Binding-site contacts:
Ligand atom C2 contacts residue ASN174 of chain 1.A at 2.5 Å.
Ligand atom C5 contacts residue TYR173 of chain 1.A at 4.5 Å (hydrophobic).
Ligand atom O6 contacts residue TYR463 of chain 1.A at 4.2 Å.
Ligand atom C6 contacts residue TYR463 of chain 1.A at 3.9 Å (hydrophobic).
Ligand atom C7 contacts residue THR176 of chain 1.A at 4.0 Å.
Ligand atom O5 contacts residue LEU172 of chain 1.A at 4.4 Å.
Ligand atom C6 contacts residue TYR173 of chain 1.A at 4.2 Å (hydrophobic).
Ligand atom O6 contacts residue ARG462 of chain 1.A at 2.7 Å (salt-bridge).
Ligand atom C3 contacts residue ASN174 of chain 1.A at 3.8 Å.
Ligand atom C2 contacts residue THR176 of chain 1.A at 4.1 Å.
Ligand atom C1 contacts residue ASN174 of chain 1.A at 1.4 Å.
Ligand atom O7 contacts residue ASN174 of chain 1.A at 3.5 Å (h-bond).
Ligand atom C7 contacts residue ASN174 of chain 1.A at 3.5 Å.
Ligand atom C6 contacts residue ARG462 of chain 1.A at 3.5 Å.
Ligand atom C6 contacts residue LEU172 of chain 1.A at 3.9 Å (hydrophobic).
Ligand atom N2 contacts residue ASN174 of chain 1.A at 3.0 Å (h-bond).
Ligand atom C1 contacts residue THR176 of chain 1.A at 3.7 Å.
Ligand atom C5 contacts residue LEU172 of chain 1.A at 3.9 Å (hydrophobic).
Ligand atom N2 contacts residue THR176 of chain 1.A at 3.4 Å (h-bond).
Ligand atom O5 contacts residue ASN174 of chain 1.A at 2.3 Å (h-bond).
Ligand atom C5 contacts residue ASN174 of chain 1.A at 3.6 Å.
Ligand atom O5 contacts residue TYR173 of chain 1.A at 3.5 Å.
Ligand atom C4 contacts residue ASN174 of chain 1.A at 4.2 Å.
Ligand atom C8 contacts residue THR176 of chain 1.A at 4.0 Å.
Ligand atom C1 contacts residue TYR173 of chain 1.A at 4.4 Å (hydrophobic).

Sequence of chain 1.A:
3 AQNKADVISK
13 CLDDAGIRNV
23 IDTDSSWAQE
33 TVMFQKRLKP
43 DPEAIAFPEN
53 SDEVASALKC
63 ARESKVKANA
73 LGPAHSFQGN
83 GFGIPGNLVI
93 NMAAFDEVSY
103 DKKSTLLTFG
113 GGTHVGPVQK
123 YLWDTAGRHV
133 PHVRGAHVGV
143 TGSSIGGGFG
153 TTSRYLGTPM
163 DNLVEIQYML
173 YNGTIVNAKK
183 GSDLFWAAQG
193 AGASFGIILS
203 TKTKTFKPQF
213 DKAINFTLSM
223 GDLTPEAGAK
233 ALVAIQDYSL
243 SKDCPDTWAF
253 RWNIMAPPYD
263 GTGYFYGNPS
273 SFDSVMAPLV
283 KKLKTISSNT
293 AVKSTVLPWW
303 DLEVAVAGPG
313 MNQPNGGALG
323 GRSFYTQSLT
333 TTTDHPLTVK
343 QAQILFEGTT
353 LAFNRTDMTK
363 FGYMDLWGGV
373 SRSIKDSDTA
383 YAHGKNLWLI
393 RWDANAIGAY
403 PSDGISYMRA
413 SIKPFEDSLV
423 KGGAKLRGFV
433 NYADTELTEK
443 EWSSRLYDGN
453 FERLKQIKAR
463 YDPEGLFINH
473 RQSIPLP

The small molecule below binds the protein below.
Small molecule (SMILES): CC(=O)N[C@@H]1[C@@H](O)[C@H](O)[C@@H](CO)O[C@H]1O